This small molecule binds to this protein.
Small molecule (SMILES): CC(C)CN(Cc1ccc(-c2ccc(S(C)(=O)=O)cc2)s1)S(=O)(=O)Cc1ccccc1

Sequence of chain 1.A:
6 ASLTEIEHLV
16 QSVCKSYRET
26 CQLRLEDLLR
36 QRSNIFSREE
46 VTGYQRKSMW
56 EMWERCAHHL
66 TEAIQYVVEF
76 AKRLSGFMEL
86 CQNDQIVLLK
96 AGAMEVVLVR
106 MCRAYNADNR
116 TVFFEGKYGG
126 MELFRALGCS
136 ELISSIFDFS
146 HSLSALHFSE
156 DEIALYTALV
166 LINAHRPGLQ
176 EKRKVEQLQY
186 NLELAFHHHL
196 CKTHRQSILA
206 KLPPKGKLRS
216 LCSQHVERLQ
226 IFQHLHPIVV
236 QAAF

Binding-site contacts:
Ligand atom C27 contacts residue LEU132 of chain 1.A at 3.6 Å (hydrophobic).
Ligand atom C16 contacts residue MET106 of chain 1.A at 3.9 Å (hydrophobic).
Ligand atom C9 contacts residue HIS64 of chain 1.A at 3.8 Å.
Ligand atom C8 contacts residue LEU65 of chain 1.A at 3.6 Å (hydrophobic).
Ligand atom C3 contacts residue MET106 of chain 1.A at 3.7 Å (hydrophobic).
Ligand atom C30 contacts residue LEU224 of chain 1.A at 3.6 Å (hydrophobic).
Ligand atom C28 contacts residue TRP58 of chain 1.A at 3.7 Å (hydrophobic).
Ligand atom C28 contacts residue CYS61 of chain 1.A at 3.9 Å (hydrophobic).
Ligand atom C1 contacts residue PHE129 of chain 1.A at 3.7 Å (hydrophobic).
Ligand atom C16 contacts residue ALA109 of chain 1.A at 3.9 Å (hydrophobic).
Ligand atom C30 contacts residue HIS220 of chain 1.A at 3.9 Å.
Ligand atom C4 contacts residue PHE129 of chain 1.A at 3.7 Å (hydrophobic).
Ligand atom O20 contacts residue ARG108 of chain 1.A at 3.5 Å (salt-bridge).
Ligand atom C31 contacts residue HIS220 of chain 1.A at 3.3 Å.
Ligand atom C6 contacts residue PHE119 of chain 1.A at 3.8 Å (hydrophobic).
Ligand atom O23 contacts residue HIS220 of chain 1.A at 3.6 Å.
Ligand atom C1 contacts residue MET106 of chain 1.A at 3.8 Å (hydrophobic).
Ligand atom C30 contacts residue ARG223 of chain 1.A at 3.6 Å.
Ligand atom C2 contacts residue MET106 of chain 1.A at 3.5 Å (hydrophobic).
Ligand atom O24 contacts residue LEU65 of chain 1.A at 3.3 Å.
Ligand atom C9 contacts residue LEU65 of chain 1.A at 3.8 Å (hydrophobic).
Ligand atom C17 contacts residue MET106 of chain 1.A at 3.5 Å (hydrophobic).
Ligand atom C28 contacts residue LEU132 of chain 1.A at 3.9 Å (hydrophobic).
Ligand atom C8 contacts residue HIS64 of chain 1.A at 3.8 Å.
Ligand atom C29 contacts residue PHE227 of chain 1.A at 3.8 Å (hydrophobic).
Ligand atom C1 contacts residue VAL117 of chain 1.A at 3.6 Å (hydrophobic).
Ligand atom C21 contacts residue CYS26 of chain 1.A at 3.6 Å (hydrophobic).
Ligand atom C31 contacts residue LEU137 of chain 1.A at 3.8 Å (hydrophobic).
Ligand atom C3 contacts residue PHE142 of chain 1.A at 3.7 Å (hydrophobic).
Ligand atom C21 contacts residue LEU28 of chain 1.A at 3.3 Å (hydrophobic).
Ligand atom O20 contacts residue LEU33 of chain 1.A at 3.8 Å.
Ligand atom O24 contacts residue CYS61 of chain 1.A at 3.3 Å.
Ligand atom C30 contacts residue LEU137 of chain 1.A at 3.9 Å (hydrophobic).
Ligand atom C27 contacts residue CYS61 of chain 1.A at 3.5 Å (hydrophobic).
Ligand atom O23 contacts residue LEU65 of chain 1.A at 3.9 Å.
Ligand atom O20 contacts residue ALA109 of chain 1.A at 3.8 Å.
Ligand atom C21 contacts residue GLN27 of chain 1.A at 3.4 Å.
Ligand atom O19 contacts residue ARG105 of chain 1.A at 3.7 Å.
Ligand atom C14 contacts residue GLN27 of chain 1.A at 3.6 Å.
Ligand atom C3 contacts residue ILE141 of chain 1.A at 3.6 Å (hydrophobic).